Sequence of chain 1.A:
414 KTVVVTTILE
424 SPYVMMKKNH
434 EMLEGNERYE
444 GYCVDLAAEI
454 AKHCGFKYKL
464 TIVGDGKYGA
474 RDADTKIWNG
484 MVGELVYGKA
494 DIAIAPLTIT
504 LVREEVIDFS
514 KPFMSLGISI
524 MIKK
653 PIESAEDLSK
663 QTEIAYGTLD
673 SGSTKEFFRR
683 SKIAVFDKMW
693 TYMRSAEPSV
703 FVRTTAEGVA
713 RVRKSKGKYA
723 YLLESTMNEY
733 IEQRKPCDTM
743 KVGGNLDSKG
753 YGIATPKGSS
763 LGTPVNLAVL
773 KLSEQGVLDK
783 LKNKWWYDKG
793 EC

Sequence of chain 1.B:
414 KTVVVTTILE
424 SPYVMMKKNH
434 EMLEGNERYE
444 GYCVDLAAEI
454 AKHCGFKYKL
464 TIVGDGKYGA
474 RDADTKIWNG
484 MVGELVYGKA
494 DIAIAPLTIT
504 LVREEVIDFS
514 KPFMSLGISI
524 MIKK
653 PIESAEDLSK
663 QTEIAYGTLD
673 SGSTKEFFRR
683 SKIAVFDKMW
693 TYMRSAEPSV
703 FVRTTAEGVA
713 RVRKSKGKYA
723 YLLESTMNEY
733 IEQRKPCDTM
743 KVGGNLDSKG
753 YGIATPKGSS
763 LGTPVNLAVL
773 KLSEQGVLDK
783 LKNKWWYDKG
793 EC

Binding-site contacts:
Ligand atom S1 contacts residue SER518 of chain 1.A at 3.0 Å (h-bond).
Ligand atom C7 contacts residue LEU772 of chain 1.A at 3.6 Å (hydrophobic).
Ligand atom C9 contacts residue SER750 of chain 1.B at 3.5 Å.
Ligand atom O4 contacts residue LYS784 of chain 1.A at 3.9 Å.
Ligand atom C4 contacts residue LYS751 of chain 1.B at 3.7 Å.
Ligand atom N3 contacts residue ASP781 of chain 1.A at 3.1 Å (salt-bridge).
Ligand atom O1 contacts residue SER750 of chain 1.B at 3.7 Å.
Ligand atom C6 contacts residue LEU772 of chain 1.A at 3.8 Å (hydrophobic).
Ligand atom O2 contacts residue PRO515 of chain 1.A at 3.4 Å.
Ligand atom O3 contacts residue SER518 of chain 1.A at 3.3 Å (h-bond).
Ligand atom C4 contacts residue ILE502 of chain 1.B at 3.7 Å (hydrophobic).
Ligand atom C11 contacts residue MET517 of chain 1.A at 3.6 Å (hydrophobic).
Ligand atom CL contacts residue LEU780 of chain 1.A at 3.4 Å.
Ligand atom N2 contacts residue SER775 of chain 1.A at 3.5 Å (h-bond).
Ligand atom C3 contacts residue GLY752 of chain 1.B at 3.8 Å.
Ligand atom C1 contacts residue PRO515 of chain 1.A at 3.6 Å (hydrophobic).
Ligand atom C13 contacts residue PHE516 of chain 1.A at 3.8 Å (hydrophobic).
Ligand atom C10 contacts residue SER750 of chain 1.B at 3.8 Å.
Ligand atom S1 contacts residue PRO515 of chain 1.A at 3.7 Å.
Ligand atom C7 contacts residue LYS514 of chain 1.A at 3.7 Å.
Ligand atom C13 contacts residue SER750 of chain 1.B at 3.9 Å.
Ligand atom N1 contacts residue PRO515 of chain 1.A at 2.9 Å (h-bond).
Ligand atom C11 contacts residue SER518 of chain 1.A at 3.4 Å.
Ligand atom O2 contacts residue MET517 of chain 1.A at 3.0 Å.
Ligand atom C11 contacts residue PHE516 of chain 1.A at 3.8 Å (hydrophobic).
Ligand atom O2 contacts residue SER518 of chain 1.A at 2.4 Å (h-bond).
Ligand atom O3 contacts residue MET517 of chain 1.A at 3.3 Å.
Ligand atom C7 contacts residue ILE502 of chain 1.B at 3.6 Å (hydrophobic).
Ligand atom C5 contacts residue LEU772 of chain 1.A at 3.7 Å (hydrophobic).
Ligand atom CL contacts residue ASP781 of chain 1.A at 3.1 Å.
Ligand atom O1 contacts residue SER518 of chain 1.A at 2.5 Å (h-bond).
Ligand atom C12 contacts residue SER750 of chain 1.B at 3.6 Å.
Ligand atom C12 contacts residue PHE516 of chain 1.A at 3.7 Å (hydrophobic).
Ligand atom C11 contacts residue SER750 of chain 1.B at 3.5 Å.
Ligand atom C5 contacts residue ILE502 of chain 1.B at 3.4 Å (hydrophobic).
Ligand atom N2 contacts residue SER750 of chain 1.B at 3.7 Å.
Ligand atom C8 contacts residue PRO515 of chain 1.A at 3.5 Å (hydrophobic).
Ligand atom N2 contacts residue PRO515 of chain 1.A at 3.6 Å.
Ligand atom N3 contacts residue SER750 of chain 1.B at 3.6 Å (h-bond).
Ligand atom C4 contacts residue GLY752 of chain 1.B at 3.2 Å.

The small molecule below binds the protein below.
Small molecule (SMILES): NS(=O)(=O)c1cc2c(cc1Cl)N[C@H]([C@H]1C[C@H]3C=C[C@@H]1C3)NS2(=O)=O